This protein binds this small molecule.
Small molecule (SMILES): O=c1ccc2ccccc2o1

Sequence of chain 1.A:
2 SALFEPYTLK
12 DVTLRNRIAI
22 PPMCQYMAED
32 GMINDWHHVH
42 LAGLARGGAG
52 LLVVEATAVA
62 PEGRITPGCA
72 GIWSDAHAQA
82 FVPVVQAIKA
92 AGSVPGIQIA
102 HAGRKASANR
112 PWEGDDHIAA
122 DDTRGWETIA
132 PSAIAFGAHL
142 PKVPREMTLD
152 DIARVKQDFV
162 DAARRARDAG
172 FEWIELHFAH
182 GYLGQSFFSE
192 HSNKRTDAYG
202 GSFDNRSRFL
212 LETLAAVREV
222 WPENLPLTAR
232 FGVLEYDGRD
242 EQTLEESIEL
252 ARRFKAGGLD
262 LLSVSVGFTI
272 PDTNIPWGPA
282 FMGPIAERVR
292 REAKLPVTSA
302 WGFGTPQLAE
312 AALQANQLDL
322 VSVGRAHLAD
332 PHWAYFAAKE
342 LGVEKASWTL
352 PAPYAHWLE

Binding-site contacts:
Ligand atom C5 contacts residue TYR27 of chain 1.A at 3.4 Å (hydrophobic).
Ligand atom O1 contacts residue FMN1 of chain 1.J at 3.0 Å.
Ligand atom O1 contacts residue HIS181 of chain 1.A at 2.8 Å (h-bond).
Ligand atom C4 contacts residue FMN1 of chain 1.J at 3.2 Å.
Ligand atom C2 contacts residue TYR183 of chain 1.A at 3.3 Å (hydrophobic).
Ligand atom C1 contacts residue HIS181 of chain 1.A at 3.6 Å.
Ligand atom C5 contacts residue TRP358 of chain 2.A at 4.0 Å (hydrophobic).
Ligand atom C3 contacts residue TYR183 of chain 1.A at 3.9 Å (hydrophobic).
Ligand atom C1 contacts residue TYR183 of chain 1.A at 3.4 Å (hydrophobic).
Ligand atom C3 contacts residue ILE66 of chain 1.A at 4.2 Å (hydrophobic).
Ligand atom C2 contacts residue ILE66 of chain 1.A at 3.8 Å (hydrophobic).
Ligand atom C2 contacts residue FMN1 of chain 1.J at 3.1 Å.
Ligand atom C1 contacts residue FMN1 of chain 1.J at 3.2 Å.
Ligand atom O2 contacts residue FMN1 of chain 1.J at 3.1 Å.
Ligand atom O1 contacts residue TYR183 of chain 1.A at 3.2 Å.
Ligand atom C8 contacts residue FMN1 of chain 1.J at 3.5 Å.
Ligand atom C4 contacts residue TYR183 of chain 1.A at 4.5 Å (hydrophobic).
Ligand atom O1 contacts residue HIS178 of chain 1.A at 3.0 Å (h-bond).
Ligand atom C6 contacts residue FMN1 of chain 1.J at 3.6 Å.
Ligand atom C6 contacts residue TRP358 of chain 2.A at 3.7 Å (hydrophobic).
Ligand atom C3 contacts residue FMN1 of chain 1.J at 3.0 Å.
Ligand atom C5 contacts residue FMN1 of chain 1.J at 3.4 Å.
Ligand atom C3 contacts residue TYR27 of chain 1.A at 3.4 Å (hydrophobic).
Ligand atom C9 contacts residue FMN1 of chain 1.J at 3.3 Å.
Ligand atom C4 contacts residue TYR27 of chain 1.A at 3.8 Å (hydrophobic).
Ligand atom C1 contacts residue HIS178 of chain 1.A at 4.1 Å.
Ligand atom O2 contacts residue TYR183 of chain 1.A at 4.0 Å.
Ligand atom O2 contacts residue HIS181 of chain 1.A at 3.3 Å (h-bond).
Ligand atom C7 contacts residue FMN1 of chain 1.J at 3.6 Å.
Ligand atom C2 contacts residue CYS25 of chain 1.A at 4.1 Å (hydrophobic).
Ligand atom C3 contacts residue CYS25 of chain 1.A at 4.0 Å (hydrophobic).

Sequence of chain 2.A:
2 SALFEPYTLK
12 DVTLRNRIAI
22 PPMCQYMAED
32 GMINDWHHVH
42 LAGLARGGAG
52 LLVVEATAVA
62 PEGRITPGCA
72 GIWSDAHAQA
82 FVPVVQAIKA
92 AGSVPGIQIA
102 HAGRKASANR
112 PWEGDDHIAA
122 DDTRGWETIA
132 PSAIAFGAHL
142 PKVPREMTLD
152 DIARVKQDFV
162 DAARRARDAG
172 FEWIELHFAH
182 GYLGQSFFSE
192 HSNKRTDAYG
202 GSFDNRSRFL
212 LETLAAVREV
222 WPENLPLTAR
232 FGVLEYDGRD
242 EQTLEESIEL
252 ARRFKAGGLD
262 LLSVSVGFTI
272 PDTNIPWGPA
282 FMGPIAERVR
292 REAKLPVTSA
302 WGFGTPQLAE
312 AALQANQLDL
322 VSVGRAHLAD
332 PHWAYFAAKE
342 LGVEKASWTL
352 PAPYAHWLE